A small-molecule ligand and the protein it binds are described below.
Small molecule (SMILES): CN1CCC(N(C)c2nc(N(C)CCC#N)c3ccccc3n2)CC1

Sequence of chain 1.A:
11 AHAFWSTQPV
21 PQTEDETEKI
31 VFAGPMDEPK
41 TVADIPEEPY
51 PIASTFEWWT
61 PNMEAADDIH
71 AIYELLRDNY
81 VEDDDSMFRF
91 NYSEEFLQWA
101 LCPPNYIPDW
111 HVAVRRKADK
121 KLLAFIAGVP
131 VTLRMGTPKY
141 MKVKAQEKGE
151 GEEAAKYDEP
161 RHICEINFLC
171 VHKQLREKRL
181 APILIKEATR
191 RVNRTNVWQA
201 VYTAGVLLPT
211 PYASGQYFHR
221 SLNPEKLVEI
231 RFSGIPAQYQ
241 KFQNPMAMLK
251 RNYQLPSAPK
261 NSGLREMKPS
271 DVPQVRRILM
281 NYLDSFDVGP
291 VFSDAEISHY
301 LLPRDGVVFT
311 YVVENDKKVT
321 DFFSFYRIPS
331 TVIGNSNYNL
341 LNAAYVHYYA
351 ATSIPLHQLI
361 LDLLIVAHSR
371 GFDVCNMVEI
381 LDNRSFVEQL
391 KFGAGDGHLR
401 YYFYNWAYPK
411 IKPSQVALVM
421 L

Binding-site contacts:
Ligand atom C9 contacts residue ASN376 of chain 1.A at 3.5 Å.
Ligand atom N contacts residue TYR217 of chain 1.A at 3.7 Å.
Ligand atom C12 contacts residue PHE90 of chain 1.A at 3.8 Å (hydrophobic).
Ligand atom C12 contacts residue ILE328 of chain 1.A at 3.8 Å (hydrophobic).
Ligand atom N2 contacts residue PHE90 of chain 1.A at 3.3 Å.
Ligand atom C1 contacts residue GLY205 of chain 1.A at 3.9 Å.
Ligand atom C11 contacts residue TYR217 of chain 1.A at 3.2 Å (hydrophobic).
Ligand atom C18 contacts residue TYR92 of chain 1.A at 3.8 Å (hydrophobic).
Ligand atom C8 contacts residue ASN376 of chain 1.A at 3.8 Å.
Ligand atom N4 contacts residue TYR217 of chain 1.A at 3.4 Å (h-bond).
Ligand atom N4 contacts residue PHE90 of chain 1.A at 3.6 Å.
Ligand atom C12 contacts residue TYR345 of chain 1.A at 3.4 Å (hydrophobic).
Ligand atom C3 contacts residue GLY205 of chain 1.A at 3.3 Å.
Ligand atom C16 contacts residue THR203 of chain 1.A at 3.6 Å.
Ligand atom C14 contacts residue TYR217 of chain 1.A at 3.6 Å (hydrophobic).
Ligand atom C13 contacts residue TYR217 of chain 1.A at 3.6 Å (hydrophobic).
Ligand atom C11 contacts residue PHE90 of chain 1.A at 3.3 Å (hydrophobic).
Ligand atom C11 contacts residue TYR345 of chain 1.A at 3.8 Å (hydrophobic).
Ligand atom C contacts residue HWZ1 of chain 1.E at 3.7 Å.
Ligand atom N3 contacts residue PHE90 of chain 1.A at 3.7 Å.
Ligand atom C10 contacts residue TYR345 of chain 1.A at 3.3 Å (hydrophobic).
Ligand atom C8 contacts residue HIS219 of chain 1.A at 3.2 Å.
Ligand atom N5 contacts residue LEU421 of chain 1.A at 3.8 Å.
Ligand atom C4 contacts residue TYR217 of chain 1.A at 3.6 Å (hydrophobic).
Ligand atom C16 contacts residue ASN167 of chain 1.A at 3.3 Å.
Ligand atom C12 contacts residue TYR92 of chain 1.A at 3.6 Å (hydrophobic).
Ligand atom C1 contacts residue HIS398 of chain 1.A at 3.9 Å.
Ligand atom C9 contacts residue TYR345 of chain 1.A at 3.0 Å (hydrophobic).
Ligand atom C10 contacts residue TYR217 of chain 1.A at 3.8 Å (hydrophobic).
Ligand atom N1 contacts residue GLY205 of chain 1.A at 3.2 Å (h-bond).
Ligand atom C14 contacts residue LEU421 of chain 1.A at 3.9 Å (hydrophobic).
Ligand atom C5 contacts residue TYR217 of chain 1.A at 3.9 Å (hydrophobic).
Ligand atom C9 contacts residue HWZ1 of chain 1.E at 3.4 Å.
Ligand atom C7 contacts residue HIS219 of chain 1.A at 3.3 Å.
Ligand atom C10 contacts residue PHE90 of chain 1.A at 3.8 Å (hydrophobic).
Ligand atom N3 contacts residue TYR217 of chain 1.A at 3.3 Å (h-bond).
Ligand atom C15 contacts residue LEU421 of chain 1.A at 3.1 Å (hydrophobic).
Ligand atom C8 contacts residue HWZ1 of chain 1.E at 3.5 Å.
Ligand atom N2 contacts residue TYR345 of chain 1.A at 2.8 Å (h-bond).
Ligand atom N2 contacts residue TYR217 of chain 1.A at 3.7 Å.